The small molecule below binds the protein below.
Small molecule (SMILES): CC(=O)N[C@@H]1[C@@H](O)[C@H](O)[C@@H](CO)O[C@H]1O

Sequence of chain 9.B:
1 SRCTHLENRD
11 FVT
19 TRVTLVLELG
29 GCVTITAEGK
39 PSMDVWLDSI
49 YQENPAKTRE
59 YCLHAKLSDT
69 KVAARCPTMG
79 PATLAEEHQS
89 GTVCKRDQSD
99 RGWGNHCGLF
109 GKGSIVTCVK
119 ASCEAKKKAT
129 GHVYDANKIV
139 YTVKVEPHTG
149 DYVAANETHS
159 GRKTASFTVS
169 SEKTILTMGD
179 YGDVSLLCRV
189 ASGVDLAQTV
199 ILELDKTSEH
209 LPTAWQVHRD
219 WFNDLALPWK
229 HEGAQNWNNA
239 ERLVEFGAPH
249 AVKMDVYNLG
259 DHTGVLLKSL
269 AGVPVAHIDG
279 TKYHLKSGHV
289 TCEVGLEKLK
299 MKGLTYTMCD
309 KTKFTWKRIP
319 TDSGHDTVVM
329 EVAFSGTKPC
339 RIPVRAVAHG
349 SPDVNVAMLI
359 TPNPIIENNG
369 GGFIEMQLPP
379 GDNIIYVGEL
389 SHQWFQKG

Binding-site contacts:
Ligand atom C8 contacts residue ASN154 of chain 39.B at 3.8 Å.
Ligand atom C1 contacts residue ASN154 of chain 39.B at 1.4 Å.
Ligand atom C5 contacts residue ASN154 of chain 39.B at 3.7 Å.
Ligand atom C3 contacts residue ASN154 of chain 39.B at 3.8 Å.
Ligand atom C6 contacts residue HIS104 of chain 9.B at 3.7 Å.
Ligand atom C8 contacts residue GLU155 of chain 39.B at 3.8 Å.
Ligand atom C7 contacts residue ASN154 of chain 39.B at 3.3 Å.
Ligand atom N2 contacts residue ASN154 of chain 39.B at 2.9 Å (h-bond).
Ligand atom C4 contacts residue ASN154 of chain 39.B at 4.2 Å.
Ligand atom C2 contacts residue ASN154 of chain 39.B at 2.4 Å.
Ligand atom O7 contacts residue HIS104 of chain 9.B at 4.2 Å.
Ligand atom O7 contacts residue ASN154 of chain 39.B at 3.1 Å (h-bond).
Ligand atom C1 contacts residue HIS104 of chain 9.B at 3.2 Å.
Ligand atom C2 contacts residue HIS104 of chain 9.B at 4.4 Å.
Ligand atom C5 contacts residue HIS104 of chain 9.B at 3.3 Å.
Ligand atom O7 contacts residue GLU155 of chain 39.B at 3.8 Å.
Ligand atom O5 contacts residue ASN154 of chain 39.B at 2.4 Å (h-bond).
Ligand atom O5 contacts residue HIS104 of chain 9.B at 3.2 Å (h-bond).
Ligand atom C7 contacts residue GLU155 of chain 39.B at 4.1 Å.
Ligand atom O6 contacts residue HIS104 of chain 9.B at 2.8 Å.

Sequence of chain 39.B:
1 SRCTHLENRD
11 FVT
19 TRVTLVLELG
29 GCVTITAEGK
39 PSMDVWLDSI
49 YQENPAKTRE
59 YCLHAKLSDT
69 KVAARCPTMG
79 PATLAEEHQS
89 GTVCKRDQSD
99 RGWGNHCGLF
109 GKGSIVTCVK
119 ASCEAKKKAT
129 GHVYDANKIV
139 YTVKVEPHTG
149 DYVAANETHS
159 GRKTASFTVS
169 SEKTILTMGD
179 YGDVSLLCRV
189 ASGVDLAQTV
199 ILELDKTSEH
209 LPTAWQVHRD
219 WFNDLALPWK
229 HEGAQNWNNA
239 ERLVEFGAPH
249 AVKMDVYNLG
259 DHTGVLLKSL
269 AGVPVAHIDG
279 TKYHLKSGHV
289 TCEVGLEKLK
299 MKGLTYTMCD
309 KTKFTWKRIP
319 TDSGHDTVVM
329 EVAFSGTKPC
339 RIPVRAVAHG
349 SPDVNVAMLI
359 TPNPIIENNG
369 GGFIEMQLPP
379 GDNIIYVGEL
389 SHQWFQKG